A small-molecule ligand and the protein it binds are described below.
Small molecule (SMILES): O=C(O)CCC(=O)C(=O)O

Binding-site contacts:
Ligand atom C4 contacts residue VAL258 of chain 1.A at 3.8 Å (hydrophobic).
Ligand atom O2 contacts residue PHE271 of chain 1.A at 3.9 Å.
Ligand atom O3 contacts residue VAL258 of chain 1.A at 3.9 Å.
Ligand atom O4 contacts residue VAL258 of chain 1.A at 3.9 Å.
Ligand atom O1 contacts residue FE21 of chain 1.C at 2.3 Å.
Ligand atom O2 contacts residue GLN120 of chain 1.A at 3.7 Å.
Ligand atom C2 contacts residue FE21 of chain 1.C at 3.0 Å.
Ligand atom O5 contacts residue HIS256 of chain 1.A at 3.4 Å (h-bond).
Ligand atom O4 contacts residue ASN184 of chain 1.A at 3.6 Å.
Ligand atom C1 contacts residue PHE271 of chain 1.A at 3.9 Å (hydrophobic).
Ligand atom C1 contacts residue LEU195 of chain 1.A at 3.7 Å (hydrophobic).
Ligand atom C3 contacts residue TYR186 of chain 1.A at 3.3 Å (hydrophobic).
Ligand atom C1 contacts residue 8KI1 of chain 1.D at 3.6 Å.
Ligand atom O4 contacts residue SER267 of chain 1.A at 2.6 Å (h-bond).
Ligand atom C3 contacts residue ASN184 of chain 1.A at 3.2 Å.
Ligand atom O3 contacts residue SER267 of chain 1.A at 3.9 Å.
Ligand atom O3 contacts residue LEU214 of chain 1.A at 4.1 Å.
Ligand atom O1 contacts residue 8KI1 of chain 1.D at 2.7 Å (h-bond).
Ligand atom O4 contacts residue ARG265 of chain 1.A at 3.0 Å (salt-bridge).
Ligand atom O4 contacts residue TYR186 of chain 1.A at 2.5 Å (h-bond).
Ligand atom C4 contacts residue LEU207 of chain 1.A at 4.0 Å (hydrophobic).
Ligand atom C5 contacts residue SER267 of chain 1.A at 3.5 Å.
Ligand atom O5 contacts residue FE21 of chain 1.C at 2.4 Å.
Ligand atom C5 contacts residue ARG265 of chain 1.A at 3.5 Å.
Ligand atom C1 contacts residue FE21 of chain 1.C at 3.0 Å.
Ligand atom O5 contacts residue HIS198 of chain 1.A at 3.5 Å (h-bond).
Ligand atom C4 contacts residue TYR186 of chain 1.A at 3.6 Å (hydrophobic).
Ligand atom O2 contacts residue 8KI1 of chain 1.D at 3.0 Å (h-bond).
Ligand atom C5 contacts residue TYR186 of chain 1.A at 3.3 Å (hydrophobic).
Ligand atom C1 contacts residue ASN184 of chain 1.A at 4.0 Å.
Ligand atom O3 contacts residue ARG265 of chain 1.A at 2.9 Å (salt-bridge).
Ligand atom C2 contacts residue LEU195 of chain 1.A at 3.4 Å (hydrophobic).
Ligand atom O5 contacts residue LEU195 of chain 1.A at 3.6 Å.
Ligand atom C3 contacts residue LEU195 of chain 1.A at 3.8 Å (hydrophobic).
Ligand atom O3 contacts residue LEU207 of chain 1.A at 3.8 Å.
Ligand atom O2 contacts residue ASN184 of chain 1.A at 3.1 Å (h-bond).
Ligand atom O1 contacts residue PHE271 of chain 1.A at 3.6 Å.
Ligand atom O1 contacts residue HIS198 of chain 1.A at 3.4 Å (h-bond).
Ligand atom C5 contacts residue VAL258 of chain 1.A at 3.6 Å (hydrophobic).
Ligand atom O1 contacts residue ASP200 of chain 1.A at 3.4 Å (salt-bridge).

Sequence of chain 1.A:
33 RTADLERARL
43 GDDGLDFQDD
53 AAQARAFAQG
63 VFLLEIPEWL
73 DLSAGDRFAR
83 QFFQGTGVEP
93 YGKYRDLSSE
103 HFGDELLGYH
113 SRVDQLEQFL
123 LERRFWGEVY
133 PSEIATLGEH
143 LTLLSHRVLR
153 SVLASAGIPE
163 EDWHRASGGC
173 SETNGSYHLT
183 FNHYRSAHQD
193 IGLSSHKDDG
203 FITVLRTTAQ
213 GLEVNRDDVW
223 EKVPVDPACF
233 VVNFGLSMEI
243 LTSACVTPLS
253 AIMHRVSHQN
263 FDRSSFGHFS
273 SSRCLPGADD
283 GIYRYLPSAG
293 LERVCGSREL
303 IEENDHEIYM